Sequence of chain 1.A:
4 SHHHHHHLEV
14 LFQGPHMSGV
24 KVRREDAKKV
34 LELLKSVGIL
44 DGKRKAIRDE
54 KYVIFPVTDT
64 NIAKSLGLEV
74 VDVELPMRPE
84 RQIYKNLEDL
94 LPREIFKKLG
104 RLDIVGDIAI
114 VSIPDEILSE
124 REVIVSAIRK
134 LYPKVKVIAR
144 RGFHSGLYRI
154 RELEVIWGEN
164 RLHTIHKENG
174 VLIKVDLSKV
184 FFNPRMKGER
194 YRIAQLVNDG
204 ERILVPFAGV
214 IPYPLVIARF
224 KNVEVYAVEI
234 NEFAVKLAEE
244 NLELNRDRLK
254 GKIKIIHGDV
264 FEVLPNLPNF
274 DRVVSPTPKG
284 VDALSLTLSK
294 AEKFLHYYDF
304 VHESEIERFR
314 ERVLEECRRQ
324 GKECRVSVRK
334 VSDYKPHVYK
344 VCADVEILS

This protein binds this small molecule.
Small molecule (SMILES): Nc1ncnc2c1ncn2[C@@H]1O[C@H](CO)[C@@H](O)[C@H]1O

Binding-site contacts:
Ligand atom C5 contacts residue ILE233 of chain 1.A at 3.8 Å (hydrophobic).
Ligand atom N1 contacts residue ILE233 of chain 1.A at 3.7 Å.
Ligand atom O3' contacts residue GLY212 of chain 1.A at 3.8 Å.
Ligand atom C2 contacts residue GLY261 of chain 1.A at 3.4 Å.
Ligand atom C4' contacts residue GLU232 of chain 1.A at 3.7 Å.
Ligand atom N7 contacts residue PHE210 of chain 1.A at 3.8 Å.
Ligand atom N6 contacts residue VAL263 of chain 1.A at 3.8 Å.
Ligand atom N3 contacts residue ILE233 of chain 1.A at 3.3 Å (h-bond).
Ligand atom C4' contacts residue PHE210 of chain 1.A at 3.8 Å (hydrophobic).
Ligand atom C2' contacts residue TYR151 of chain 1.A at 3.7 Å (hydrophobic).
Ligand atom N1 contacts residue ASP262 of chain 1.A at 3.6 Å (salt-bridge).
Ligand atom C4 contacts residue ILE233 of chain 1.A at 3.5 Å (hydrophobic).
Ligand atom O2' contacts residue GLU232 of chain 1.A at 2.7 Å (salt-bridge).
Ligand atom C6 contacts residue ASP262 of chain 1.A at 3.7 Å.
Ligand atom N1 contacts residue GLY261 of chain 1.A at 3.7 Å.
Ligand atom C5 contacts residue PHE210 of chain 1.A at 3.5 Å (hydrophobic).
Ligand atom C2 contacts residue VAL263 of chain 1.A at 3.5 Å (hydrophobic).
Ligand atom C3' contacts residue GLU232 of chain 1.A at 3.6 Å.
Ligand atom O5' contacts residue PRO281 of chain 1.A at 3.4 Å.
Ligand atom O3' contacts residue GLU232 of chain 1.A at 2.8 Å (salt-bridge).
Ligand atom N6 contacts residue PHE264 of chain 1.A at 3.7 Å.
Ligand atom C4 contacts residue PHE210 of chain 1.A at 3.4 Å (hydrophobic).
Ligand atom N6 contacts residue ASP262 of chain 1.A at 2.5 Å (salt-bridge).
Ligand atom C2 contacts residue ILE233 of chain 1.A at 3.4 Å (hydrophobic).
Ligand atom C1' contacts residue GLU232 of chain 1.A at 3.3 Å.
Ligand atom C8 contacts residue PHE210 of chain 1.A at 3.9 Å (hydrophobic).
Ligand atom C8 contacts residue LEU150 of chain 1.A at 3.5 Å (hydrophobic).
Ligand atom C5' contacts residue PHE184 of chain 1.A at 3.6 Å (hydrophobic).
Ligand atom N3 contacts residue GLU232 of chain 1.A at 3.9 Å.
Ligand atom O2' contacts residue TYR151 of chain 1.A at 3.2 Å.
Ligand atom N9 contacts residue PHE210 of chain 1.A at 3.6 Å.
Ligand atom C3' contacts residue TYR151 of chain 1.A at 3.6 Å (hydrophobic).
Ligand atom N3 contacts residue PHE210 of chain 1.A at 3.8 Å.
Ligand atom C8 contacts residue PRO281 of chain 1.A at 3.7 Å (hydrophobic).
Ligand atom C6 contacts residue PHE210 of chain 1.A at 3.8 Å (hydrophobic).
Ligand atom C2' contacts residue GLU232 of chain 1.A at 3.4 Å.
Ligand atom O4' contacts residue GLU232 of chain 1.A at 3.6 Å.
Ligand atom O5' contacts residue ARG152 of chain 1.A at 3.5 Å.
Ligand atom N1 contacts residue VAL263 of chain 1.A at 3.0 Å (h-bond).
Ligand atom O4' contacts residue PHE210 of chain 1.A at 3.2 Å.